Binding-site contacts:
Ligand atom N33 contacts residue GLY35 of chain 1.A at 3.6 Å.
Ligand atom C5 contacts residue GLU76 of chain 1.A at 3.6 Å.
Ligand atom N11 contacts residue GLU76 of chain 1.A at 2.7 Å (salt-bridge).
Ligand atom S16 contacts residue LYS57 of chain 1.A at 3.8 Å.
Ligand atom N17 contacts residue HIS80 of chain 1.A at 3.6 Å.
Ligand atom C18 contacts residue PHE158 of chain 1.A at 3.9 Å (hydrophobic).
Ligand atom C18 contacts residue ASP169 of chain 1.A at 3.5 Å.
Ligand atom C15 contacts residue ASP169 of chain 1.A at 3.7 Å.
Ligand atom F9 contacts residue PHE91 of chain 1.A at 3.4 Å.
Ligand atom C18 contacts residue VAL89 of chain 1.A at 3.6 Å (hydrophobic).
Ligand atom N35 contacts residue GLY35 of chain 1.A at 3.4 Å.
Ligand atom N22 contacts residue ALA55 of chain 1.A at 3.6 Å.
Ligand atom C20 contacts residue PHE158 of chain 1.A at 3.6 Å (hydrophobic).
Ligand atom C6 contacts residue GLU76 of chain 1.A at 3.8 Å.
Ligand atom N14 contacts residue GLU76 of chain 1.A at 3.8 Å.
Ligand atom C23 contacts residue ALA55 of chain 1.A at 3.6 Å (hydrophobic).
Ligand atom C18 contacts residue GLY168 of chain 1.A at 3.5 Å.
Ligand atom C12 contacts residue GLU76 of chain 1.A at 3.7 Å.
Ligand atom N24 contacts residue ALA55 of chain 1.A at 3.7 Å.
Ligand atom N33 contacts residue LYS36 of chain 1.A at 3.6 Å (salt-bridge).
Ligand atom C25 contacts residue LEU34 of chain 1.A at 3.8 Å (hydrophobic).
Ligand atom N17 contacts residue GLY168 of chain 1.A at 3.7 Å.
Ligand atom N26 contacts residue LEU34 of chain 1.A at 3.6 Å.
Ligand atom F8 contacts residue GLU76 of chain 1.A at 3.0 Å.
Ligand atom F7 contacts residue MET73 of chain 1.A at 3.4 Å.
Ligand atom F8 contacts residue ILE77 of chain 1.A at 3.7 Å.
Ligand atom C25 contacts residue CYS108 of chain 1.A at 3.0 Å (hydrophobic).
Ligand atom F7 contacts residue VAL103 of chain 1.A at 3.4 Å.
Ligand atom C32 contacts residue LYS57 of chain 1.A at 3.6 Å.
Ligand atom C10 contacts residue GLU76 of chain 1.A at 3.3 Å.
Ligand atom C30 contacts residue CYS42 of chain 1.A at 3.8 Å (hydrophobic).
Ligand atom N17 contacts residue ASP169 of chain 1.A at 2.8 Å (salt-bridge).
Ligand atom F9 contacts residue VAL103 of chain 1.A at 3.6 Å.
Ligand atom F7 contacts residue ILE77 of chain 1.A at 3.6 Å.
Ligand atom N22 contacts residue GLU106 of chain 1.A at 3.4 Å (salt-bridge).
Ligand atom N35 contacts residue CYS42 of chain 1.A at 3.7 Å.
Ligand atom N26 contacts residue CYS108 of chain 1.A at 3.6 Å.
Ligand atom O13 contacts residue LYS57 of chain 1.A at 3.1 Å (salt-bridge).
Ligand atom S16 contacts residue LEU105 of chain 1.A at 3.5 Å.
Ligand atom N24 contacts residue CYS108 of chain 1.A at 2.9 Å (h-bond).

The small molecule below binds the protein below.
Small molecule (SMILES): Cc1cc(NC(=O)/N=c2/[nH]cc(CCNc3cc(Nc4nc[nH]n4)ncn3)s2)c(C(F)(F)F)o1

Sequence of chain 1.A:
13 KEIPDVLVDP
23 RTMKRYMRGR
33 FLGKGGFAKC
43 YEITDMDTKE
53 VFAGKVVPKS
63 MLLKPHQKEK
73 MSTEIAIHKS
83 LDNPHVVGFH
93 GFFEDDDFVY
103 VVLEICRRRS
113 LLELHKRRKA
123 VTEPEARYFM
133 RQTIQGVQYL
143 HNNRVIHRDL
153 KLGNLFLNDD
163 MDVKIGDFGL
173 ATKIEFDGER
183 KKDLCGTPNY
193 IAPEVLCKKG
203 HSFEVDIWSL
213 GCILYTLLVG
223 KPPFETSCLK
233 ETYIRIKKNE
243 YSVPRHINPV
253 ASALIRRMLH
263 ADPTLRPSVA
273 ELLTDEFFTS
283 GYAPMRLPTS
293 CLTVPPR